Binding-site contacts:
Ligand atom C3 contacts residue TYR322 of chain 4.A at 3.6 Å (hydrophobic).
Ligand atom O1B contacts residue TYR264 of chain 4.A at 4.0 Å.
Ligand atom O1B contacts residue TYR322 of chain 4.A at 3.5 Å (h-bond).
Ligand atom O1A contacts residue TYR264 of chain 4.A at 2.9 Å (h-bond).
Ligand atom C91 contacts residue ARG211 of chain 4.A at 3.6 Å.
Ligand atom O1B contacts residue ARG36 of chain 4.A at 2.8 Å (salt-bridge).
Ligand atom C82 contacts residue ARG143 of chain 4.A at 3.9 Å.
Ligand atom C91 contacts residue GLU195 of chain 4.A at 3.8 Å.
Ligand atom C3 contacts residue GLU37 of chain 4.A at 3.8 Å.
Ligand atom O1A contacts residue ARG288 of chain 4.A at 2.8 Å (salt-bridge).
Ligand atom C7 contacts residue ARG211 of chain 4.A at 3.9 Å.
Ligand atom O1A contacts residue TYR322 of chain 4.A at 3.5 Å (h-bond).
Ligand atom C4 contacts residue TYR322 of chain 4.A at 3.7 Å (hydrophobic).
Ligand atom C1 contacts residue ARG288 of chain 4.A at 3.6 Å.
Ligand atom C1 contacts residue TYR322 of chain 4.A at 3.2 Å (hydrophobic).
Ligand atom C4 contacts residue GLU37 of chain 4.A at 3.6 Å.
Ligand atom C11 contacts residue TRP97 of chain 4.A at 3.9 Å (hydrophobic).
Ligand atom C82 contacts residue ARG70 of chain 4.A at 4.1 Å.
Ligand atom C11 contacts residue ARG70 of chain 4.A at 3.9 Å.
Ligand atom C1 contacts residue ARG36 of chain 4.A at 3.9 Å.
Ligand atom C6 contacts residue TYR322 of chain 4.A at 3.8 Å (hydrophobic).
Ligand atom C81 contacts residue ARG143 of chain 4.A at 3.6 Å.
Ligand atom O10 contacts residue ARG70 of chain 4.A at 2.9 Å (salt-bridge).
Ligand atom C8 contacts residue ARG143 of chain 4.A at 4.2 Å.
Ligand atom O1A contacts residue ARG211 of chain 4.A at 3.3 Å (salt-bridge).
Ligand atom O1B contacts residue ARG288 of chain 4.A at 2.9 Å (salt-bridge).
Ligand atom C10 contacts residue ARG70 of chain 4.A at 3.9 Å.
Ligand atom C6 contacts residue GLU196 of chain 4.A at 3.8 Å.
Ligand atom C1 contacts residue ARG211 of chain 4.A at 4.0 Å.
Ligand atom C7 contacts residue TYR322 of chain 4.A at 3.2 Å (hydrophobic).
Ligand atom C91 contacts residue ASN213 of chain 4.A at 3.8 Å.
Ligand atom N4 contacts residue GLU37 of chain 4.A at 2.7 Å (salt-bridge).
Ligand atom C9 contacts residue GLU196 of chain 4.A at 3.9 Å.
Ligand atom C1 contacts residue TYR264 of chain 4.A at 3.6 Å (hydrophobic).
Ligand atom C81 contacts residue ALA165 of chain 4.A at 3.7 Å (hydrophobic).
Ligand atom C2 contacts residue TYR322 of chain 4.A at 3.1 Å (hydrophobic).
Ligand atom C9 contacts residue GLU195 of chain 4.A at 3.8 Å.
Ligand atom C82 contacts residue ILE141 of chain 4.A at 4.1 Å (hydrophobic).
Ligand atom C7 contacts residue GLU196 of chain 4.A at 4.0 Å.
Ligand atom C3 contacts residue ARG36 of chain 4.A at 3.7 Å.

Sequence of chain 4.A:
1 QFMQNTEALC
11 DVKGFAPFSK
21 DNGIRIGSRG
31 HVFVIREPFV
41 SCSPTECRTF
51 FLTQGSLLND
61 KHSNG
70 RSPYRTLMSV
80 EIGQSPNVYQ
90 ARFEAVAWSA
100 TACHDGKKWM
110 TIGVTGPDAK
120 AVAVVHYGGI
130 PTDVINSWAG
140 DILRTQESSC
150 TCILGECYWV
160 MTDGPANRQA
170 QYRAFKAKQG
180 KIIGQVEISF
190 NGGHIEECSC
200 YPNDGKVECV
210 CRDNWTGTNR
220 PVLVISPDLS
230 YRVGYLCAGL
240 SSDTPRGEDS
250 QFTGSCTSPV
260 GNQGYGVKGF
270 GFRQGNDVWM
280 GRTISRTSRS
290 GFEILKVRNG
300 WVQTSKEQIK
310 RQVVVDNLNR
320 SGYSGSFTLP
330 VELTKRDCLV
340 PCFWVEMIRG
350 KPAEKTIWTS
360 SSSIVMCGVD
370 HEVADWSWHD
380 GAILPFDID

The protein below binds the small molecule below.
Small molecule (SMILES): CCC(CC)O[C@@H]1C=C(C(=O)O)C[C@H](N)[C@H]1NC(C)=O